A small-molecule ligand and the protein it binds are described below.
Small molecule (SMILES): O=P(O)(O)C[C@H](O)Cn1cncn1

Sequence of chain 4.C:
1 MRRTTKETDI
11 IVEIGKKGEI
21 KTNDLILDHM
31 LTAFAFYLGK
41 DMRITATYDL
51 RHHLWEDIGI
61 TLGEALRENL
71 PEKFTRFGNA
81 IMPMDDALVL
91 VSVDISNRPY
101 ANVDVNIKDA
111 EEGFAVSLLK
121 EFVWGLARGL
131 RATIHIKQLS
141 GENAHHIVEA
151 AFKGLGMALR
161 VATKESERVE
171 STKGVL

Sequence of chain 8.C:
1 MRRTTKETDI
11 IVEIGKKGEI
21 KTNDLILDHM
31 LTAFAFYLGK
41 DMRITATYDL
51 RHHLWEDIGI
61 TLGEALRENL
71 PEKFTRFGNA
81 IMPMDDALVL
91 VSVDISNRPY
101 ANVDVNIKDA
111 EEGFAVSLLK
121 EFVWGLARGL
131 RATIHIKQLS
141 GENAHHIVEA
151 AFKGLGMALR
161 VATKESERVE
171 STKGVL

Binding-site contacts:
Ligand atom N4 contacts residue GLU56 of chain 4.C at 3.0 Å (salt-bridge).
Ligand atom N4 contacts residue MET84 of chain 5.B at 3.5 Å.
Ligand atom N4 contacts residue HIS52 of chain 4.C at 3.0 Å (h-bond).
Ligand atom O13 contacts residue HIS29 of chain 5.B at 3.0 Å (h-bond).
Ligand atom N1 contacts residue HIS53 of chain 4.C at 3.1 Å (h-bond).
Ligand atom O10 contacts residue ARG98 of chain 8.C at 3.1 Å (salt-bridge).
Ligand atom O12 contacts residue SER171 of chain 8.C at 2.6 Å (h-bond).
Ligand atom C5 contacts residue HIS52 of chain 4.C at 3.2 Å.
Ligand atom N1 contacts residue MET84 of chain 5.B at 3.3 Å.
Ligand atom C7 contacts residue MN1 of chain 8.J at 3.3 Å.
Ligand atom N1 contacts residue GLU149 of chain 5.B at 3.3 Å (salt-bridge).
Ligand atom N4 contacts residue MN1 of chain 8.K at 2.3 Å.
Ligand atom C3 contacts residue MET84 of chain 5.B at 3.5 Å (hydrophobic).
Ligand atom O11 contacts residue ARG98 of chain 8.C at 2.8 Å (salt-bridge).
Ligand atom O13 contacts residue MN1 of chain 8.J at 2.2 Å.
Ligand atom N4 contacts residue HIS146 of chain 5.B at 3.4 Å (h-bond).
Ligand atom O10 contacts residue LYS153 of chain 5.B at 2.7 Å (salt-bridge).
Ligand atom C5 contacts residue MET84 of chain 5.B at 3.4 Å (hydrophobic).
Ligand atom C5 contacts residue HIS145 of chain 5.B at 3.2 Å.
Ligand atom C3 contacts residue MN1 of chain 8.K at 3.2 Å.
Ligand atom C7 contacts residue GLU7 of chain 4.C at 3.5 Å.
Ligand atom C7 contacts residue GLU149 of chain 5.B at 3.1 Å.
Ligand atom C5 contacts residue MN1 of chain 8.K at 3.3 Å.
Ligand atom C8 contacts residue GLU149 of chain 5.B at 3.7 Å.
Ligand atom N2 contacts residue MN1 of chain 8.J at 3.3 Å.
Ligand atom C3 contacts residue GLU56 of chain 4.C at 3.4 Å.
Ligand atom C8 contacts residue GLU7 of chain 4.C at 3.6 Å.
Ligand atom C6 contacts residue MN1 of chain 8.J at 3.6 Å.
Ligand atom P9 contacts residue ARG76 of chain 8.C at 3.7 Å.
Ligand atom N1 contacts residue MN1 of chain 8.J at 2.3 Å.
Ligand atom O12 contacts residue ARG76 of chain 8.C at 2.7 Å (salt-bridge).
Ligand atom C6 contacts residue GLU7 of chain 4.C at 3.6 Å.
Ligand atom O13 contacts residue GLU149 of chain 5.B at 2.8 Å (salt-bridge).
Ligand atom O13 contacts residue GLU7 of chain 4.C at 2.9 Å (salt-bridge).
Ligand atom N2 contacts residue MET84 of chain 5.B at 3.3 Å.
Ligand atom C5 contacts residue MN1 of chain 8.J at 3.2 Å.
Ligand atom N1 contacts residue HIS145 of chain 5.B at 3.2 Å (h-bond).
Ligand atom O13 contacts residue HIS53 of chain 4.C at 3.3 Å (h-bond).
Ligand atom O11 contacts residue LYS173 of chain 8.C at 2.7 Å (salt-bridge).
Ligand atom O10 contacts residue ARG76 of chain 8.C at 3.0 Å (salt-bridge).

Sequence of chain 5.B:
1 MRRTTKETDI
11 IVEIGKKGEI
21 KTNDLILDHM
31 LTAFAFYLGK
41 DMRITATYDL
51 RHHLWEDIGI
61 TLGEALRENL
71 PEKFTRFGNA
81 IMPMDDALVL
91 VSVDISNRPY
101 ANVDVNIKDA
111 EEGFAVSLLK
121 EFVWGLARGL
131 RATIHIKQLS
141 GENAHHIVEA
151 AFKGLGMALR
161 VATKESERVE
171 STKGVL